This small molecule binds to this protein.
Small molecule (SMILES): N[C@@H](CC(=O)O)C(=O)O

Sequence of chain 2.D:
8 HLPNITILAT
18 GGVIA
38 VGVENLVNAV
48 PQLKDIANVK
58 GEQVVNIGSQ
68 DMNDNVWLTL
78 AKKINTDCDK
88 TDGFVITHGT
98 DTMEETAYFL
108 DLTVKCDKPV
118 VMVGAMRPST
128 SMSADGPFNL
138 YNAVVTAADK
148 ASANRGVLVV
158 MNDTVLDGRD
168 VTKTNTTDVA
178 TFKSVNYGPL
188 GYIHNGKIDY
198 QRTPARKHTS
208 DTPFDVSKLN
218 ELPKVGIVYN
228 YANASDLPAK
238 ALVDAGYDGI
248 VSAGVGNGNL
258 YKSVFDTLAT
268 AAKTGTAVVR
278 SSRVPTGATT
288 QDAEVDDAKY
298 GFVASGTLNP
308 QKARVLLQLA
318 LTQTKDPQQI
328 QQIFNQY

Sequence of chain 2.C:
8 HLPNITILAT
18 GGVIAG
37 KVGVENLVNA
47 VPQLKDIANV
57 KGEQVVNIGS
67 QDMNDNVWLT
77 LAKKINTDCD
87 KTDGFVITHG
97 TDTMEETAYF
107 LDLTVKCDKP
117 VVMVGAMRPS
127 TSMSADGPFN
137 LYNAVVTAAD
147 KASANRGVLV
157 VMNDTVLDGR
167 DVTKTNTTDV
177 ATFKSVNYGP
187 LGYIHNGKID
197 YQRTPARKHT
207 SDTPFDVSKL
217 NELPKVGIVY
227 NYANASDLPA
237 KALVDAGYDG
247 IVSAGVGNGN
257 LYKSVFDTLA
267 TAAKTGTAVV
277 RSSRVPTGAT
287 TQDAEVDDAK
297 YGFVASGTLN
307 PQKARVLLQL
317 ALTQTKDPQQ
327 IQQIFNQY

Binding-site contacts:
Ligand atom N contacts residue ASP98 of chain 2.C at 2.8 Å (salt-bridge).
Ligand atom N contacts residue ASN256 of chain 2.D at 3.5 Å (h-bond).
Ligand atom OD1 contacts residue GLY96 of chain 2.C at 3.2 Å.
Ligand atom CB contacts residue THR97 of chain 2.C at 3.4 Å.
Ligand atom CA contacts residue GLU291 of chain 2.D at 3.2 Å.
Ligand atom C contacts residue SER66 of chain 2.C at 3.4 Å.
Ligand atom C contacts residue GLN67 of chain 2.C at 3.6 Å.
Ligand atom CB contacts residue VAL20 of chain 2.C at 3.6 Å (hydrophobic).
Ligand atom OXT contacts residue THR97 of chain 2.C at 3.3 Å (h-bond).
Ligand atom C contacts residue GLY96 of chain 2.C at 3.5 Å.
Ligand atom CG contacts residue VAL20 of chain 2.C at 3.2 Å (hydrophobic).
Ligand atom CA contacts residue ASP98 of chain 2.C at 3.7 Å.
Ligand atom OXT contacts residue GLY96 of chain 2.C at 3.3 Å.
Ligand atom CG contacts residue THR97 of chain 2.C at 2.9 Å.
Ligand atom O contacts residue GLY65 of chain 2.C at 3.2 Å.
Ligand atom O contacts residue GLY19 of chain 2.C at 3.3 Å.
Ligand atom CA contacts residue GLN67 of chain 2.C at 4.0 Å.
Ligand atom OD2 contacts residue MET123 of chain 2.C at 4.1 Å.
Ligand atom OD2 contacts residue VAL20 of chain 2.C at 3.4 Å.
Ligand atom OD2 contacts residue ALA122 of chain 2.C at 3.1 Å (h-bond).
Ligand atom OD2 contacts residue THR97 of chain 2.C at 2.6 Å (h-bond).
Ligand atom O contacts residue GLN67 of chain 2.C at 3.7 Å.
Ligand atom O contacts residue SER66 of chain 2.C at 2.6 Å (h-bond).
Ligand atom CA contacts residue VAL20 of chain 2.C at 3.9 Å (hydrophobic).
Ligand atom CB contacts residue GLU291 of chain 2.D at 3.4 Å.
Ligand atom O contacts residue GLY96 of chain 2.C at 3.3 Å.
Ligand atom OD1 contacts residue GLY19 of chain 2.C at 3.9 Å.
Ligand atom OD1 contacts residue THR97 of chain 2.C at 3.0 Å (h-bond).
Ligand atom N contacts residue GLU291 of chain 2.D at 2.7 Å (salt-bridge).
Ligand atom CB contacts residue ASP98 of chain 2.C at 3.3 Å.
Ligand atom C contacts residue ASP98 of chain 2.C at 3.9 Å.
Ligand atom O contacts residue VAL20 of chain 2.C at 4.1 Å.
Ligand atom OD1 contacts residue ALA122 of chain 2.C at 3.9 Å.
Ligand atom N contacts residue GLN67 of chain 2.C at 3.0 Å (h-bond).
Ligand atom OXT contacts residue ASP98 of chain 2.C at 3.0 Å (salt-bridge).
Ligand atom OD1 contacts residue VAL20 of chain 2.C at 3.0 Å (h-bond).
Ligand atom OXT contacts residue GLN67 of chain 2.C at 3.9 Å.
Ligand atom C contacts residue THR97 of chain 2.C at 4.0 Å.
Ligand atom CG contacts residue ALA122 of chain 2.C at 3.9 Å (hydrophobic).
Ligand atom OXT contacts residue SER66 of chain 2.C at 2.3 Å (h-bond).